Sequence of chain 50.A:
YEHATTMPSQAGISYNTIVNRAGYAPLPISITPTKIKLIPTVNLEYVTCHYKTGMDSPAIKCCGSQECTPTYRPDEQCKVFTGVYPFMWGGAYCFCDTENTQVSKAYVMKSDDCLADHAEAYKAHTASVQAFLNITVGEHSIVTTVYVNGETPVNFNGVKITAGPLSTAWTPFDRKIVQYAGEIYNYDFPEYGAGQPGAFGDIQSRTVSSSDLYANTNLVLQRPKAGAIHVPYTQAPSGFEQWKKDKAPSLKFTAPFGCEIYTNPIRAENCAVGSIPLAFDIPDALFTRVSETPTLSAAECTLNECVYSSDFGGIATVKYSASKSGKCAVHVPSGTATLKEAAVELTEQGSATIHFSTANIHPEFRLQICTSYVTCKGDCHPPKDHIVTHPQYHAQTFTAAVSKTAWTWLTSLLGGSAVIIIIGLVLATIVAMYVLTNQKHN

A small-molecule ligand and the protein it binds are described below.
Small molecule (SMILES): CC(=O)N[C@@H]1[C@@H](O)[C@H](O)[C@@H](CO)O[C@H]1O

Sequence of chain 41.B:
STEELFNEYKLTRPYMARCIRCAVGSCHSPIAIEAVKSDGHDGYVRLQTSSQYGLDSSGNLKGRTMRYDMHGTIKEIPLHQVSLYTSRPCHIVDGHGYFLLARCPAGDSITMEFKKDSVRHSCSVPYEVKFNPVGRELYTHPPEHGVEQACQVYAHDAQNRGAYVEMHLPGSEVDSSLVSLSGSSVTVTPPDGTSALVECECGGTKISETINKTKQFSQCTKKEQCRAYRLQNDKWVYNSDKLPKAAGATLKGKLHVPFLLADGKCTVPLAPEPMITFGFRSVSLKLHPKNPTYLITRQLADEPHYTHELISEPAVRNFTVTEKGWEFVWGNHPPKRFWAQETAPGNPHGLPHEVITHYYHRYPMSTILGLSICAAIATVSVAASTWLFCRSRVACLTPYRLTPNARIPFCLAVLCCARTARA

Binding-site contacts:
Ligand atom O7 contacts residue GLU305 of chain 50.A at 2.4 Å (salt-bridge).
Ligand atom O6 contacts residue SER284 of chain 41.B at 2.4 Å (h-bond).
Ligand atom O5 contacts residue SER284 of chain 41.B at 4.2 Å.
Ligand atom C5 contacts residue SER284 of chain 41.B at 4.5 Å.
Ligand atom O6 contacts residue ASN318 of chain 41.B at 2.9 Å (h-bond).
Ligand atom N2 contacts residue GLU305 of chain 50.A at 4.4 Å.
Ligand atom C7 contacts residue GLU305 of chain 50.A at 3.6 Å.
Ligand atom C8 contacts residue GLU305 of chain 50.A at 4.5 Å.
Ligand atom C6 contacts residue ASN318 of chain 41.B at 3.2 Å.
Ligand atom C6 contacts residue SER284 of chain 41.B at 3.4 Å.